Binding-site contacts:
Ligand atom CG1 contacts residue THR101 of chain 1.A at 3.8 Å.
Ligand atom CD1 contacts residue HIS226 of chain 1.A at 3.6 Å.
Ligand atom CZ contacts residue ILE53 of chain 1.A at 3.6 Å (hydrophobic).
Ligand atom O contacts residue ALA61 of chain 1.A at 3.9 Å.
Ligand atom CE1 contacts residue LYS59 of chain 1.A at 3.6 Å.
Ligand atom CE2 contacts residue THR103 of chain 1.A at 3.7 Å.
Ligand atom N contacts residue ARG228 of chain 1.A at 4.0 Å.
Ligand atom CG2 contacts residue ALA35 of chain 1.A at 4.0 Å (hydrophobic).
Ligand atom CE1 contacts residue ALA52 of chain 1.A at 3.8 Å (hydrophobic).
Ligand atom CD1 contacts residue THR102 of chain 1.A at 3.2 Å.
Ligand atom CD1 contacts residue SER225 of chain 1.A at 2.9 Å.
Ligand atom CE2 contacts residue SER225 of chain 1.A at 3.9 Å.
Ligand atom CD1 contacts residue LYS59 of chain 1.A at 3.6 Å.
Ligand atom CE1 contacts residue THR60 of chain 1.A at 3.6 Å.
Ligand atom CD2 contacts residue THR103 of chain 1.A at 3.5 Å.
Ligand atom CD1 contacts residue ALA52 of chain 1.A at 3.6 Å (hydrophobic).
Ligand atom CG contacts residue THR103 of chain 1.A at 3.9 Å.
Ligand atom CZ contacts residue TYR166 of chain 1.A at 3.6 Å (hydrophobic).
Ligand atom CZ contacts residue SER225 of chain 1.A at 3.5 Å.
Ligand atom CD2 contacts residue LEU230 of chain 1.A at 3.5 Å (hydrophobic).
Ligand atom CB contacts residue THR102 of chain 1.A at 3.7 Å.
Ligand atom C contacts residue ARG228 of chain 1.A at 3.6 Å.
Ligand atom O contacts residue ARG228 of chain 1.A at 3.1 Å (salt-bridge).
Ligand atom CZ contacts residue LYS59 of chain 1.A at 3.9 Å.
Ligand atom CD contacts residue LYS59 of chain 1.A at 3.5 Å.
Ligand atom CE1 contacts residue ALA61 of chain 1.A at 3.7 Å (hydrophobic).
Ligand atom CE1 contacts residue TYR166 of chain 1.A at 3.5 Å (hydrophobic).
Ligand atom CG2 contacts residue THR101 of chain 1.A at 3.9 Å.
Ligand atom CZ contacts residue ALA52 of chain 1.A at 4.0 Å (hydrophobic).
Ligand atom CG contacts residue LYS59 of chain 1.A at 3.6 Å.
Ligand atom CD1 contacts residue THR60 of chain 1.A at 3.9 Å.
Ligand atom CG1 contacts residue THR102 of chain 1.A at 3.6 Å.
Ligand atom CG contacts residue LYS59 of chain 1.A at 3.6 Å.
Ligand atom O contacts residue ARG228 of chain 1.A at 3.8 Å.
Ligand atom CZ contacts residue SER54 of chain 1.A at 3.6 Å.
Ligand atom C contacts residue ARG228 of chain 1.A at 3.5 Å.
Ligand atom CE2 contacts residue SER54 of chain 1.A at 4.0 Å.
Ligand atom O contacts residue ARG228 of chain 1.A at 3.5 Å (salt-bridge).
Ligand atom CD1 contacts residue THR101 of chain 1.A at 3.6 Å.
Ligand atom CB contacts residue LYS59 of chain 1.A at 3.5 Å.

Sequence of chain 1.A:
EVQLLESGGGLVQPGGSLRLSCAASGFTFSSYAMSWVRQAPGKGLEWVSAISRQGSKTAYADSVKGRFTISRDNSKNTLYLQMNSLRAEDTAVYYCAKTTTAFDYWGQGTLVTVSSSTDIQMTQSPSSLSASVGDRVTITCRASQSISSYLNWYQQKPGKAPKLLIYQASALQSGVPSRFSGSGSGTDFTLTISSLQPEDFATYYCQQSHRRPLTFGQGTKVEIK

The protein below binds the small molecule below.
Small molecule (SMILES): CCC[C@H](NC(=O)[C@@H](NC(=O)[C@H](Cc1ccccc1)NC(=O)[C@@H](N)CO)[C@@H](C)CC)C(=O)N[C@@H](CC(=O)O)C(=O)N[C@@H](CC(C)C)C(=O)N[C@@H](CC(C)C)C(=O)N[C@H](C=O)Cc1ccccc1